Binding-site contacts:
Ligand atom O7 contacts residue ASN47 of chain 1.D at 3.7 Å.
Ligand atom N2 contacts residue ASN80 of chain 1.D at 3.0 Å (h-bond).
Ligand atom C1 contacts residue ASN80 of chain 1.D at 1.4 Å.
Ligand atom O6 contacts residue PRO100 of chain 1.D at 4.0 Å.
Ligand atom O5 contacts residue ASN80 of chain 1.D at 2.4 Å (h-bond).
Ligand atom C3 contacts residue ASN80 of chain 1.D at 3.8 Å.
Ligand atom C2 contacts residue ASN80 of chain 1.D at 2.5 Å.
Ligand atom C7 contacts residue ASN47 of chain 1.D at 3.7 Å.
Ligand atom C7 contacts residue ASN80 of chain 1.D at 3.6 Å.
Ligand atom C8 contacts residue ASN47 of chain 1.D at 3.5 Å.
Ligand atom C5 contacts residue ASN80 of chain 1.D at 3.7 Å.
Ligand atom C4 contacts residue ASN80 of chain 1.D at 4.2 Å.
Ligand atom N2 contacts residue ASN47 of chain 1.D at 4.1 Å.
Ligand atom O7 contacts residue ASN80 of chain 1.D at 3.8 Å.

Sequence of chain 1.D:
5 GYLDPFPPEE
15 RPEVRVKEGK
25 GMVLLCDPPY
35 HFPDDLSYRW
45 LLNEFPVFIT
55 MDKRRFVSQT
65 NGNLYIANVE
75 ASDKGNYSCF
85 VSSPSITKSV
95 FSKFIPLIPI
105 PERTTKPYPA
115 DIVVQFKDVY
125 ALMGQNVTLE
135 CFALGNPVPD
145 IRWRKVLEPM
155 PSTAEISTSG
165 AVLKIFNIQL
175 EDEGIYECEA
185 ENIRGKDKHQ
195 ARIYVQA

The protein below binds the small molecule below.
Small molecule (SMILES): CC(=O)N[C@@H]1[C@@H](O)[C@H](O)[C@@H](CO)O[C@H]1O